Binding-site contacts:
Ligand atom C1 contacts residue MAN1 of chain 1.F at 4.2 Å.
Ligand atom C3 contacts residue NAG1 of chain 1.D at 4.3 Å.
Ligand atom O6 contacts residue MAN1 of chain 1.F at 3.1 Å (h-bond).
Ligand atom C1 contacts residue NAG1 of chain 1.D at 3.2 Å.
Ligand atom O5 contacts residue NAG1 of chain 1.D at 4.1 Å.
Ligand atom C2 contacts residue MAN1 of chain 1.G at 4.4 Å.
Ligand atom C5 contacts residue MAN1 of chain 1.F at 4.0 Å.
Ligand atom C4 contacts residue MAN1 of chain 1.G at 3.9 Å.
Ligand atom C2 contacts residue NAG1 of chain 1.D at 3.2 Å.
Ligand atom C3 contacts residue MAN1 of chain 1.G at 3.6 Å.
Ligand atom C6 contacts residue MAN1 of chain 1.F at 3.5 Å.
Ligand atom O3 contacts residue MAN1 of chain 1.G at 3.2 Å (h-bond).
Ligand atom O5 contacts residue MAN1 of chain 1.F at 3.2 Å (h-bond).
Ligand atom O4 contacts residue MAN1 of chain 1.G at 3.3 Å.
Ligand atom O2 contacts residue NAG1 of chain 1.D at 2.9 Å (h-bond).

The protein below binds the small molecule below.
Small molecule (SMILES): OC[C@H]1O[C@@H](O)[C@@H](O)[C@@H](O)[C@@H]1O